Sequence of chain 1.C:
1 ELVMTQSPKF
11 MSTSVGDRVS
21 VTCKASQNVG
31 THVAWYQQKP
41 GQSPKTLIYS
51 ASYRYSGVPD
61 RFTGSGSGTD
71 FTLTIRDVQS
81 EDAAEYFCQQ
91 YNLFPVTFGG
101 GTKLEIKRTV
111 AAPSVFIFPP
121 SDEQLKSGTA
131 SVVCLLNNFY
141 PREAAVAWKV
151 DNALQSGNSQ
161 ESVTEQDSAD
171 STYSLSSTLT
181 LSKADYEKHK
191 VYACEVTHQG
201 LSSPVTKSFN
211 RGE

Binding-site contacts:
Ligand atom C7 contacts residue TYR91 of chain 1.C at 3.8 Å (hydrophobic).
Ligand atom C5 contacts residue PHE99 of chain 1.D at 3.6 Å (hydrophobic).
Ligand atom C13 contacts residue TYR55 of chain 1.C at 3.4 Å (hydrophobic).
Ligand atom O2 contacts residue ASN33 of chain 1.D at 3.2 Å (h-bond).
Ligand atom C8 contacts residue PHE94 of chain 1.C at 3.8 Å (hydrophobic).
Ligand atom C14 contacts residue GLY101 of chain 1.D at 4.1 Å.
Ligand atom O1 contacts residue TYR35 of chain 1.D at 3.4 Å.
Ligand atom C14 contacts residue TYR55 of chain 1.C at 3.3 Å (hydrophobic).
Ligand atom O1 contacts residue GLY50 of chain 1.D at 3.7 Å.
Ligand atom C10 contacts residue VAL59 of chain 1.D at 4.0 Å (hydrophobic).
Ligand atom O1 contacts residue TRP47 of chain 1.D at 2.6 Å (h-bond).
Ligand atom C11 contacts residue TYR35 of chain 1.D at 3.7 Å (hydrophobic).
Ligand atom C15 contacts residue ASP105 of chain 1.D at 3.8 Å.
Ligand atom C9 contacts residue PHE94 of chain 1.C at 4.0 Å (hydrophobic).
Ligand atom C4 contacts residue PHE99 of chain 1.D at 4.0 Å (hydrophobic).
Ligand atom C10 contacts residue PHE94 of chain 1.C at 3.9 Å (hydrophobic).
Ligand atom C1 contacts residue VAL96 of chain 1.C at 4.0 Å (hydrophobic).
Ligand atom C3 contacts residue VAL96 of chain 1.C at 3.9 Å (hydrophobic).
Ligand atom O2 contacts residue ASP52 of chain 1.D at 3.5 Å.
Ligand atom C12 contacts residue TYR91 of chain 1.C at 3.9 Å (hydrophobic).
Ligand atom O2 contacts residue ILE51 of chain 1.D at 4.0 Å.
Ligand atom C6 contacts residue VAL96 of chain 1.C at 4.0 Å (hydrophobic).
Ligand atom N1 contacts residue PHE94 of chain 1.C at 3.6 Å.
Ligand atom C11 contacts residue ASP105 of chain 1.D at 3.4 Å.
Ligand atom C15 contacts residue GLN89 of chain 1.C at 3.8 Å.
Ligand atom C15 contacts residue TYR36 of chain 1.C at 3.7 Å (hydrophobic).
Ligand atom C3 contacts residue TYR35 of chain 1.D at 3.6 Å (hydrophobic).
Ligand atom C8 contacts residue TRP47 of chain 1.D at 3.6 Å (hydrophobic).
Ligand atom C7 contacts residue GLN89 of chain 1.C at 3.5 Å.
Ligand atom C6 contacts residue TRP47 of chain 1.D at 3.9 Å (hydrophobic).
Ligand atom C16 contacts residue PHE99 of chain 1.D at 3.5 Å (hydrophobic).
Ligand atom C11 contacts residue PHE99 of chain 1.D at 3.2 Å (hydrophobic).
Ligand atom O1 contacts residue GLY49 of chain 1.D at 4.0 Å.
Ligand atom C3 contacts residue TRP47 of chain 1.D at 3.5 Å (hydrophobic).
Ligand atom C2 contacts residue PHE99 of chain 1.D at 3.5 Å (hydrophobic).
Ligand atom C9 contacts residue GLY50 of chain 1.D at 3.9 Å.
Ligand atom C2 contacts residue PHE94 of chain 1.C at 4.1 Å (hydrophobic).
Ligand atom C3 contacts residue PHE99 of chain 1.D at 4.0 Å (hydrophobic).
Ligand atom C6 contacts residue PHE99 of chain 1.D at 3.7 Å (hydrophobic).
Ligand atom C1 contacts residue TYR35 of chain 1.D at 4.0 Å (hydrophobic).

This protein binds this small molecule.
Small molecule (SMILES): C[N+]1(Cc2ccc(C(=O)NCCO)cc2)CCCCC1

Sequence of chain 1.D:
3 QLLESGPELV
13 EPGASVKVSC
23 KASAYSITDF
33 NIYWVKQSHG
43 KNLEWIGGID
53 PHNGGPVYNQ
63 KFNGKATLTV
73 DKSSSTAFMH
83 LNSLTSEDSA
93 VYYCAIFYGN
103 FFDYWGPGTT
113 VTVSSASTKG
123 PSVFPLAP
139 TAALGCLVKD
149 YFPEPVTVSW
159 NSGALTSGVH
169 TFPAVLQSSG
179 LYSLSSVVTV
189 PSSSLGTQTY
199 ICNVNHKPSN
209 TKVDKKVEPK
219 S